Sequence of chain 1.B:
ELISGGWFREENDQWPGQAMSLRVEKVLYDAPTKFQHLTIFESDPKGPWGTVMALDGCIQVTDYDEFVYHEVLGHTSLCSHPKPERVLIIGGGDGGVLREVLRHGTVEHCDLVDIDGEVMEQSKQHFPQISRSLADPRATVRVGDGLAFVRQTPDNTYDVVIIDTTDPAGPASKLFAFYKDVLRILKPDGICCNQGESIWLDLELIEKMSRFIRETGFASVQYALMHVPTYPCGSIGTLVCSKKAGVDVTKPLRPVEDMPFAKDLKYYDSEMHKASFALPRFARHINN

This protein binds this small molecule.
Small molecule (SMILES): C[S@@H](CCCN)C[C@H]1O[C@@H](n2cnc3c(N)ncnc32)[C@H](O)[C@@H]1O

Binding-site contacts:
Ligand atom O4' contacts residue THR177 of chain 1.B at 3.6 Å.
Ligand atom C5' contacts residue THR177 of chain 1.B at 3.6 Å.
Ligand atom C5 contacts residue ILE127 of chain 1.B at 3.6 Å (hydrophobic).
Ligand atom N3 contacts residue ASP126 of chain 1.B at 3.6 Å.
Ligand atom CE contacts residue ASP106 of chain 1.B at 3.4 Å.
Ligand atom SD contacts residue ASP106 of chain 1.B at 3.5 Å (salt-bridge).
Ligand atom N7 contacts residue ALA184 of chain 1.B at 3.4 Å (h-bond).
Ligand atom C2 contacts residue GLY158 of chain 1.B at 3.5 Å.
Ligand atom C5' contacts residue THR178 of chain 1.B at 3.5 Å.
Ligand atom N6 contacts residue ASP157 of chain 1.B at 2.9 Å (salt-bridge).
Ligand atom CG contacts residue GLN72 of chain 1.B at 3.1 Å.
Ligand atom N6 contacts residue LEU187 of chain 1.B at 3.5 Å.
Ligand atom N1 contacts residue GLY158 of chain 1.B at 2.9 Å (h-bond).
Ligand atom N3 contacts residue GLY103 of chain 1.B at 3.6 Å.
Ligand atom CG contacts residue ASP176 of chain 1.B at 3.4 Å.
Ligand atom CB contacts residue ASP106 of chain 1.B at 3.6 Å.
Ligand atom O3' contacts residue ASP126 of chain 1.B at 2.6 Å (salt-bridge).
Ligand atom O2' contacts residue ASP126 of chain 1.B at 2.8 Å (salt-bridge).
Ligand atom N6 contacts residue PRO183 of chain 1.B at 3.3 Å (h-bond).
Ligand atom C3' contacts residue ASP126 of chain 1.B at 3.4 Å.
Ligand atom C5' contacts residue ASP176 of chain 1.B at 3.3 Å.
Ligand atom CB contacts residue GLN72 of chain 1.B at 3.5 Å.
Ligand atom C4 contacts residue ILE127 of chain 1.B at 3.6 Å (hydrophobic).
Ligand atom CA contacts residue ASP176 of chain 1.B at 3.6 Å.
Ligand atom O2' contacts residue GLN48 of chain 1.B at 3.0 Å (h-bond).
Ligand atom N contacts residue HIS82 of chain 1.B at 2.9 Å (h-bond).
Ligand atom O3' contacts residue VAL131 of chain 1.B at 3.5 Å.
Ligand atom C2 contacts residue VAL125 of chain 1.B at 3.6 Å (hydrophobic).
Ligand atom C4' contacts residue ASP176 of chain 1.B at 3.6 Å.
Ligand atom C2 contacts residue ILE127 of chain 1.B at 3.4 Å (hydrophobic).
Ligand atom C4' contacts residue ASP126 of chain 1.B at 3.4 Å.
Ligand atom C2' contacts residue ASP126 of chain 1.B at 3.6 Å.
Ligand atom N3 contacts residue ILE127 of chain 1.B at 3.1 Å (h-bond).
Ligand atom N contacts residue ASP106 of chain 1.B at 2.8 Å (salt-bridge).
Ligand atom N7 contacts residue PRO183 of chain 1.B at 3.4 Å.
Ligand atom C1' contacts residue ASP126 of chain 1.B at 3.4 Å.
Ligand atom O2' contacts residue ASP128 of chain 1.B at 3.5 Å.
Ligand atom O4' contacts residue THR178 of chain 1.B at 3.6 Å.
Ligand atom N contacts residue ASP176 of chain 1.B at 2.8 Å (salt-bridge).
Ligand atom N1 contacts residue ASP157 of chain 1.B at 3.6 Å.